Sequence of chain 1.A:
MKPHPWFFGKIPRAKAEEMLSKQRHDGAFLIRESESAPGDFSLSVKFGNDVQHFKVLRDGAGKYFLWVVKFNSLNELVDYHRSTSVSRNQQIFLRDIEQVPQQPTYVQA

Binding-site contacts:
Ligand atom P contacts residue SER37 of chain 1.A at 3.7 Å.
Ligand atom C contacts residue ARG16 of chain 1.A at 3.6 Å.
Ligand atom C contacts residue HIS56 of chain 1.A at 3.6 Å.
Ligand atom P contacts residue ARG35 of chain 1.A at 3.6 Å.
Ligand atom OH contacts residue LYS58 of chain 1.A at 3.5 Å (salt-bridge).
Ligand atom O2P contacts residue ARG16 of chain 1.A at 2.6 Å (salt-bridge).
Ligand atom OD1 contacts residue PHE57 of chain 1.A at 3.6 Å.
Ligand atom O2P contacts residue ARG35 of chain 1.A at 2.9 Å (salt-bridge).
Ligand atom O contacts residue ARG16 of chain 1.A at 2.8 Å (salt-bridge).
Ligand atom ND2 contacts residue LYS58 of chain 1.A at 2.7 Å (salt-bridge).
Ligand atom O3P contacts residue SER39 of chain 1.A at 2.5 Å (h-bond).
Ligand atom CB contacts residue PHE57 of chain 1.A at 3.6 Å (hydrophobic).
Ligand atom C2 contacts residue ARG16 of chain 1.A at 3.8 Å.
Ligand atom CA contacts residue HIS56 of chain 1.A at 3.4 Å.
Ligand atom N contacts residue HIS56 of chain 1.A at 2.9 Å (h-bond).
Ligand atom CB contacts residue TRP70 of chain 1.A at 3.6 Å (hydrophobic).
Ligand atom O1P contacts residue SER37 of chain 1.A at 2.8 Å (h-bond).
Ligand atom O1P contacts residue SER45 of chain 1.A at 2.7 Å (h-bond).
Ligand atom CE2 contacts residue ARG16 of chain 1.A at 3.7 Å.
Ligand atom CG1 contacts residue PHE57 of chain 1.A at 3.6 Å (hydrophobic).
Ligand atom CA contacts residue TRP70 of chain 1.A at 3.6 Å (hydrophobic).
Ligand atom P contacts residue SER39 of chain 1.A at 3.5 Å.
Ligand atom CG contacts residue LYS58 of chain 1.A at 3.6 Å.
Ligand atom CD2 contacts residue HIS56 of chain 1.A at 3.6 Å.
Ligand atom CG2 contacts residue LYS58 of chain 1.A at 3.8 Å.
Ligand atom P contacts residue SER45 of chain 1.A at 3.4 Å.
Ligand atom CD2 contacts residue LYS58 of chain 1.A at 3.7 Å.
Ligand atom CG1 contacts residue ASN92 of chain 1.A at 3.7 Å.
Ligand atom OH contacts residue SER39 of chain 1.A at 3.6 Å.
Ligand atom O contacts residue TRP70 of chain 1.A at 3.7 Å.
Ligand atom ND2 contacts residue LEU69 of chain 1.A at 3.0 Å (h-bond).
Ligand atom O1P contacts residue ARG35 of chain 1.A at 2.6 Å (salt-bridge).
Ligand atom CG2 contacts residue PHE57 of chain 1.A at 3.8 Å (hydrophobic).
Ligand atom CG contacts residue LEU69 of chain 1.A at 3.8 Å (hydrophobic).
Ligand atom CB contacts residue LEU69 of chain 1.A at 3.6 Å (hydrophobic).
Ligand atom C3 contacts residue ARG16 of chain 1.A at 3.6 Å.
Ligand atom CG2 contacts residue HIS56 of chain 1.A at 3.6 Å.
Ligand atom CG2 contacts residue GLN55 of chain 1.A at 3.5 Å.
Ligand atom OH contacts residue SER45 of chain 1.A at 3.4 Å (h-bond).
Ligand atom OD1 contacts residue LYS58 of chain 1.A at 2.9 Å (salt-bridge).

The protein below binds the small molecule below.
Small molecule (SMILES): CC(C)[C@@H]1NC(=O)[C@H](Cc2ccc(OP(=O)(O)O)cc2)NC(=O)CCCCCCNC(=O)[C@@H]2CCCN2C(=O)[C@H](C(C)C)NC(=O)[C@H](CC(N)=O)NC1=O